Sequence of chain 1.A:
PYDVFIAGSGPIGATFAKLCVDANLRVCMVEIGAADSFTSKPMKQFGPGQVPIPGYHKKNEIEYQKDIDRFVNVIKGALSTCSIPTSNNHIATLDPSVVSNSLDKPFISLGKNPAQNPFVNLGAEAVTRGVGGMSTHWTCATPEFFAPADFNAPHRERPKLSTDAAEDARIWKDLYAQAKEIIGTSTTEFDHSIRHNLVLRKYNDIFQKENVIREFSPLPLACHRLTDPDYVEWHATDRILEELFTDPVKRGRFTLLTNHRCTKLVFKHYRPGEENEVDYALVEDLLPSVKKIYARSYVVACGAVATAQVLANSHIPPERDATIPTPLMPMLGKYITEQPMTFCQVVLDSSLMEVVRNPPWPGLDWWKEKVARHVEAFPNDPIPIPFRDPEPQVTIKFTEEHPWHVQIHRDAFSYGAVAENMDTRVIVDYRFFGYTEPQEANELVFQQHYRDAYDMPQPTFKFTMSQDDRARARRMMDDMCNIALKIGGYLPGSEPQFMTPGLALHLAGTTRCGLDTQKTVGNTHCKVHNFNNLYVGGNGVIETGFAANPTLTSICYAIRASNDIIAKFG

Binding-site contacts:
Ligand atom C1 contacts residue PHE494 of chain 1.A at 4.1 Å (hydrophobic).
Ligand atom O4 contacts residue HIS470 of chain 1.A at 3.7 Å.
Ligand atom C1 contacts residue ALA565 of chain 1.A at 3.1 Å (hydrophobic).
Ligand atom C6 contacts residue PHE474 of chain 1.A at 4.0 Å (hydrophobic).
Ligand atom C3 contacts residue ASN610 of chain 1.A at 3.6 Å.
Ligand atom F3 contacts residue FDA1 of chain 1.E at 3.3 Å.
Ligand atom O4 contacts residue ASP472 of chain 1.A at 2.4 Å (salt-bridge).
Ligand atom O6 contacts residue TYR476 of chain 1.A at 2.7 Å (h-bond).
Ligand atom O2 contacts residue ASN610 of chain 1.A at 2.6 Å (h-bond).
Ligand atom C5 contacts residue PHE494 of chain 1.A at 4.0 Å (hydrophobic).
Ligand atom C6 contacts residue ARG492 of chain 1.A at 4.0 Å.
Ligand atom C5 contacts residue ASP472 of chain 1.A at 4.0 Å.
Ligand atom C1 contacts residue FDA1 of chain 1.E at 3.9 Å.
Ligand atom O5 contacts residue FDA1 of chain 1.E at 4.0 Å.
Ligand atom F3 contacts residue THR174 of chain 1.A at 3.5 Å.
Ligand atom C3 contacts residue GLN468 of chain 1.A at 3.7 Å.
Ligand atom F3 contacts residue ASP472 of chain 1.A at 4.2 Å.
Ligand atom C2 contacts residue HIS567 of chain 1.A at 3.6 Å.
Ligand atom O4 contacts residue ARG492 of chain 1.A at 3.3 Å.
Ligand atom O1 contacts residue ALA565 of chain 1.A at 2.5 Å (h-bond).
Ligand atom C2 contacts residue FDA1 of chain 1.E at 3.0 Å.
Ligand atom O6 contacts residue LEU564 of chain 1.A at 4.0 Å.
Ligand atom O2 contacts residue HIS567 of chain 1.A at 2.8 Å (h-bond).
Ligand atom C1 contacts residue HIS567 of chain 1.A at 3.5 Å.
Ligand atom C3 contacts residue FDA1 of chain 1.E at 3.9 Å.
Ligand atom F3 contacts residue ASN610 of chain 1.A at 3.3 Å.
Ligand atom C4 contacts residue THR174 of chain 1.A at 3.7 Å.
Ligand atom C3 contacts residue PHE494 of chain 1.A at 3.7 Å (hydrophobic).
Ligand atom O2 contacts residue FDA1 of chain 1.E at 3.1 Å.
Ligand atom O1 contacts residue FDA1 of chain 1.E at 3.2 Å.
Ligand atom O6 contacts residue PHE474 of chain 1.A at 3.5 Å.
Ligand atom C6 contacts residue TYR476 of chain 1.A at 3.4 Å (hydrophobic).
Ligand atom C2 contacts residue ASN610 of chain 1.A at 3.7 Å.
Ligand atom O5 contacts residue ALA565 of chain 1.A at 3.8 Å.
Ligand atom O4 contacts residue GLN468 of chain 1.A at 3.5 Å (h-bond).
Ligand atom F3 contacts residue GLN468 of chain 1.A at 3.0 Å.
Ligand atom O4 contacts residue THR174 of chain 1.A at 4.0 Å.
Ligand atom C6 contacts residue ASP472 of chain 1.A at 3.8 Å.
Ligand atom O1 contacts residue HIS567 of chain 1.A at 3.2 Å (h-bond).
Ligand atom C4 contacts residue ASP472 of chain 1.A at 3.1 Å.

This small molecule binds to this protein.
Small molecule (SMILES): OC[C@H]1O[C@@H](O)[C@H](O)[C@@H](F)[C@@H]1O